Sequence of chain 1.A:
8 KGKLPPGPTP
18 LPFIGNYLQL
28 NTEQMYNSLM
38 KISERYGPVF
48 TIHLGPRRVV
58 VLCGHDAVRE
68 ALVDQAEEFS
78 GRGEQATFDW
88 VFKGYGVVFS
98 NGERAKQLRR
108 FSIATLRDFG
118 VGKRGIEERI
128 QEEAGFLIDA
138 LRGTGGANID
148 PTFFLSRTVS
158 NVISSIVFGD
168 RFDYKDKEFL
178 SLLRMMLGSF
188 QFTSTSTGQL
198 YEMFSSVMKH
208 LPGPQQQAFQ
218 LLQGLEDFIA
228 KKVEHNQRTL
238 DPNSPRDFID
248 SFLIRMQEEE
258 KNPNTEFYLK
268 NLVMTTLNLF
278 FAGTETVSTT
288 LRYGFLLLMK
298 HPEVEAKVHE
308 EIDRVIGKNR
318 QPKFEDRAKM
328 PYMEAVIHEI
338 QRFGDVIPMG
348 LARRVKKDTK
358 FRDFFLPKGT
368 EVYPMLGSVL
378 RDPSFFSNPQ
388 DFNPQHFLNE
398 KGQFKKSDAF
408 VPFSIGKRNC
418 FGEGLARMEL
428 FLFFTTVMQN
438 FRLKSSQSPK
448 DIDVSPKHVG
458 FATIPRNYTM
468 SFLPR

Binding-site contacts:
Ligand atom N contacts residue PHE278 of chain 1.A at 3.4 Å.
Ligand atom C3 contacts residue ALA279 of chain 1.A at 3.8 Å (hydrophobic).
Ligand atom C12 contacts residue HEM1 of chain 1.E at 3.4 Å.
Ligand atom O contacts residue PHE89 of chain 1.A at 3.8 Å.
Ligand atom CM contacts residue PHE85 of chain 1.A at 3.6 Å (hydrophobic).
Ligand atom C12 contacts residue LEU348 of chain 1.A at 4.3 Å (hydrophobic).
Ligand atom C6 contacts residue PHE278 of chain 1.A at 4.0 Å (hydrophobic).
Ligand atom O4 contacts residue PHE458 of chain 1.A at 4.4 Å.
Ligand atom C2 contacts residue ALA279 of chain 1.A at 4.0 Å (hydrophobic).
Ligand atom C6 contacts residue PHE187 of chain 1.A at 4.2 Å (hydrophobic).
Ligand atom C5 contacts residue PHE458 of chain 1.A at 3.7 Å (hydrophobic).
Ligand atom C13 contacts residue ILE344 of chain 1.A at 3.9 Å (hydrophobic).
Ligand atom C contacts residue PHE89 of chain 1.A at 3.9 Å (hydrophobic).
Ligand atom O4 contacts residue ILE344 of chain 1.A at 4.3 Å.
Ligand atom C1 contacts residue PHE85 of chain 1.A at 4.4 Å (hydrophobic).
Ligand atom C6 contacts residue PHE85 of chain 1.A at 3.9 Å (hydrophobic).
Ligand atom C contacts residue ASN275 of chain 1.A at 4.2 Å.
Ligand atom C6 contacts residue PHE458 of chain 1.A at 4.1 Å (hydrophobic).
Ligand atom C5 contacts residue PHE187 of chain 1.A at 3.9 Å (hydrophobic).
Ligand atom O contacts residue ASN275 of chain 1.A at 3.2 Å (h-bond).
Ligand atom C4 contacts residue PHE458 of chain 1.A at 4.3 Å (hydrophobic).
Ligand atom O contacts residue LEU274 of chain 1.A at 4.5 Å.
Ligand atom N contacts residue PHE85 of chain 1.A at 3.5 Å.
Ligand atom C contacts residue PHE85 of chain 1.A at 4.0 Å (hydrophobic).
Ligand atom C contacts residue PHE278 of chain 1.A at 3.5 Å (hydrophobic).
Ligand atom C13 contacts residue LEU348 of chain 1.A at 3.6 Å (hydrophobic).
Ligand atom C13 contacts residue HEM1 of chain 1.E at 3.7 Å.
Ligand atom CM contacts residue PHE278 of chain 1.A at 3.3 Å (hydrophobic).
Ligand atom O contacts residue PHE96 of chain 1.A at 4.1 Å.
Ligand atom O4 contacts residue THR283 of chain 1.A at 4.2 Å.
Ligand atom C contacts residue PHE96 of chain 1.A at 4.2 Å (hydrophobic).
Ligand atom C1 contacts residue PHE278 of chain 1.A at 3.8 Å (hydrophobic).
Ligand atom O contacts residue PHE278 of chain 1.A at 3.8 Å.
Ligand atom O4 contacts residue HEM1 of chain 1.E at 4.2 Å.
Ligand atom C13 contacts residue PHE458 of chain 1.A at 3.6 Å (hydrophobic).
Ligand atom CM contacts residue PHE89 of chain 1.A at 3.2 Å (hydrophobic).

The small molecule below binds the protein below.
Small molecule (SMILES): CCOc1ccc(NC(C)=O)cc1